Sequence of chain 2.A:
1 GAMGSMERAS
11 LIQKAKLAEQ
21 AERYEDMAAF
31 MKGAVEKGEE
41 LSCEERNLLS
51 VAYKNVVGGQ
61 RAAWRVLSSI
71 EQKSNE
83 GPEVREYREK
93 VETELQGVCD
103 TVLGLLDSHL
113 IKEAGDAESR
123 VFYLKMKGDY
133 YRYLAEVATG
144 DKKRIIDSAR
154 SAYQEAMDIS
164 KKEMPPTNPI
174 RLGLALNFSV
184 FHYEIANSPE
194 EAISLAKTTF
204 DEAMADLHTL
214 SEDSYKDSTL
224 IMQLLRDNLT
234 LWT

Binding-site contacts:
Ligand atom N19 contacts residue LEU48 of chain 2.A at 3.5 Å.
Ligand atom C11 contacts residue K8W1 of chain 2.H at 3.6 Å.
Ligand atom C09 contacts residue K8W1 of chain 2.H at 3.7 Å.
Ligand atom C17 contacts residue ASN47 of chain 2.A at 4.0 Å.
Ligand atom C03 contacts residue GLU44 of chain 2.A at 3.6 Å.
Ligand atom N20 contacts residue GLU19 of chain 2.A at 2.5 Å (salt-bridge).
Ligand atom N20 contacts residue VAL51 of chain 2.A at 3.7 Å.
Ligand atom N19 contacts residue GLU19 of chain 2.A at 2.8 Å (salt-bridge).
Ligand atom C10 contacts residue ASN47 of chain 2.A at 3.5 Å.
Ligand atom S15 contacts residue K8W1 of chain 2.H at 3.6 Å.
Ligand atom N19 contacts residue K8W1 of chain 2.H at 3.6 Å.
Ligand atom C14 contacts residue ASN47 of chain 2.A at 3.7 Å.
Ligand atom N06 contacts residue GLU44 of chain 2.A at 4.1 Å.
Ligand atom N08 contacts residue GLU44 of chain 2.A at 4.0 Å.
Ligand atom N06 contacts residue ASN47 of chain 2.A at 4.1 Å.
Ligand atom C05 contacts residue K8W1 of chain 2.H at 4.1 Å.
Ligand atom C05 contacts residue GLU44 of chain 2.A at 4.2 Å.
Ligand atom C18 contacts residue K8W1 of chain 2.H at 3.5 Å.
Ligand atom N20 contacts residue K8W1 of chain 2.H at 3.7 Å.
Ligand atom C12 contacts residue K8W1 of chain 2.H at 3.6 Å.
Ligand atom C07 contacts residue GLU44 of chain 2.A at 3.9 Å.
Ligand atom C02 contacts residue GLU44 of chain 2.A at 3.7 Å.
Ligand atom N06 contacts residue CYS43 of chain 2.A at 3.3 Å (h-bond).
Ligand atom C04 contacts residue GLU44 of chain 2.A at 3.9 Å.
Ligand atom C17 contacts residue K8W1 of chain 2.H at 3.8 Å.
Ligand atom C16 contacts residue K8W1 of chain 2.H at 3.6 Å.
Ligand atom C11 contacts residue ASN47 of chain 2.A at 3.6 Å.
Ligand atom C14 contacts residue K8W1 of chain 2.H at 3.6 Å.
Ligand atom C04 contacts residue K8W1 of chain 2.H at 3.4 Å.
Ligand atom C07 contacts residue CYS43 of chain 2.A at 3.4 Å (hydrophobic).
Ligand atom C03 contacts residue K8W1 of chain 2.H at 3.9 Å.
Ligand atom C09 contacts residue ASN47 of chain 2.A at 3.8 Å.
Ligand atom S15 contacts residue ASN47 of chain 2.A at 4.1 Å.
Ligand atom C18 contacts residue GLU19 of chain 2.A at 3.5 Å.
Ligand atom C10 contacts residue K8W1 of chain 2.H at 3.7 Å.
Ligand atom C13 contacts residue K8W1 of chain 2.H at 3.6 Å.
Ligand atom C13 contacts residue ASN47 of chain 2.A at 3.6 Å.
Ligand atom N08 contacts residue CYS43 of chain 2.A at 2.7 Å (h-bond).
Ligand atom C12 contacts residue ASN47 of chain 2.A at 3.4 Å.
Ligand atom C01 contacts residue GLU44 of chain 2.A at 4.0 Å.

The small molecule below binds the protein below.
Small molecule (SMILES): [H]/N=C(/N)c1cc2cccc(-c3ccc(C)c(N)n3)c2s1